Binding-site contacts:
Ligand atom OXT contacts residue ARG125 of chain 1.A at 2.8 Å (salt-bridge).
Ligand atom CA contacts residue THR120 of chain 1.A at 3.4 Å.
Ligand atom OE2 contacts residue THR172 of chain 1.A at 2.5 Å (h-bond).
Ligand atom C contacts residue GLY170 of chain 1.A at 4.2 Å.
Ligand atom CD contacts residue THR172 of chain 1.A at 3.1 Å.
Ligand atom OXT contacts residue LEU119 of chain 1.A at 3.6 Å.
Ligand atom N contacts residue SER171 of chain 1.A at 3.9 Å.
Ligand atom OE2 contacts residue GLU222 of chain 1.A at 3.8 Å.
Ligand atom CA contacts residue PRO118 of chain 1.A at 4.1 Å (hydrophobic).
Ligand atom CB contacts residue GLU222 of chain 1.A at 4.1 Å.
Ligand atom CA contacts residue SER171 of chain 1.A at 3.2 Å.
Ligand atom C contacts residue SER171 of chain 1.A at 3.3 Å.
Ligand atom CB contacts residue TYR90 of chain 1.A at 3.5 Å (hydrophobic).
Ligand atom OXT contacts residue SER171 of chain 1.A at 4.0 Å.
Ligand atom O contacts residue TYR90 of chain 1.A at 3.4 Å.
Ligand atom N contacts residue PRO118 of chain 1.A at 2.9 Å (h-bond).
Ligand atom C contacts residue TYR90 of chain 1.A at 3.7 Å (hydrophobic).
Ligand atom CA contacts residue GLU222 of chain 1.A at 3.4 Å.
Ligand atom OE1 contacts residue SER171 of chain 1.A at 3.3 Å (h-bond).
Ligand atom N contacts residue TYR249 of chain 1.A at 3.8 Å.
Ligand atom O contacts residue ARG125 of chain 1.A at 2.6 Å (salt-bridge).
Ligand atom CA contacts residue TYR90 of chain 1.A at 4.1 Å (hydrophobic).
Ligand atom CB contacts residue LEU167 of chain 1.A at 4.0 Å (hydrophobic).
Ligand atom CG contacts residue LEU167 of chain 1.A at 3.7 Å (hydrophobic).
Ligand atom CD contacts residue LEU167 of chain 1.A at 4.1 Å (hydrophobic).
Ligand atom O contacts residue GLY170 of chain 1.A at 3.1 Å.
Ligand atom OXT contacts residue THR120 of chain 1.A at 2.9 Å (h-bond).
Ligand atom N contacts residue TYR90 of chain 1.A at 4.1 Å.
Ligand atom OXT contacts residue PRO118 of chain 1.A at 3.8 Å.
Ligand atom OXT contacts residue TYR90 of chain 1.A at 3.6 Å.
Ligand atom CD contacts residue GLU222 of chain 1.A at 4.0 Å.
Ligand atom N contacts residue THR120 of chain 1.A at 2.8 Å (h-bond).
Ligand atom CG contacts residue TYR90 of chain 1.A at 4.2 Å (hydrophobic).
Ligand atom CG contacts residue GLU222 of chain 1.A at 3.6 Å.
Ligand atom OE1 contacts residue GLY170 of chain 1.A at 3.7 Å.
Ligand atom OE1 contacts residue THR172 of chain 1.A at 3.1 Å (h-bond).
Ligand atom N contacts residue GLU222 of chain 1.A at 2.8 Å (salt-bridge).
Ligand atom O contacts residue SER171 of chain 1.A at 2.8 Å (h-bond).
Ligand atom C contacts residue THR120 of chain 1.A at 3.7 Å.
Ligand atom C contacts residue ARG125 of chain 1.A at 3.4 Å.

This protein binds this small molecule.
Small molecule (SMILES): N[C@@H](CCC(=O)O)C(=O)O

Sequence of chain 1.A:
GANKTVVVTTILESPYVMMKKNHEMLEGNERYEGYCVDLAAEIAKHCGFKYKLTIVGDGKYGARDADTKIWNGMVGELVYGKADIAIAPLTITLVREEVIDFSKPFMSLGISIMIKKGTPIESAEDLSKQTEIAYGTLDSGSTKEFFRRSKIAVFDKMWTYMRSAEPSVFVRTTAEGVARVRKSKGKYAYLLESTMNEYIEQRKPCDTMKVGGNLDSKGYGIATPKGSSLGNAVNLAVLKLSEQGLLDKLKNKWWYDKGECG